Binding-site contacts:
Ligand atom C02 contacts residue TYR200 of chain 1.D at 3.3 Å (hydrophobic).
Ligand atom C17 contacts residue ALA314 of chain 1.D at 3.7 Å (hydrophobic).
Ligand atom C17 contacts residue ALA315 of chain 1.D at 3.4 Å (hydrophobic).
Ligand atom C16 contacts residue ALA314 of chain 1.D at 3.6 Å (hydrophobic).
Ligand atom C03 contacts residue ASN165 of chain 1.D at 3.6 Å.
Ligand atom C02 contacts residue ASN165 of chain 1.D at 3.6 Å.
Ligand atom C15 contacts residue ALA314 of chain 1.D at 3.7 Å (hydrophobic).
Ligand atom C18 contacts residue THR351 of chain 1.D at 3.7 Å.
Ligand atom C03 contacts residue PHE167 of chain 1.D at 3.4 Å (hydrophobic).
Ligand atom C12 contacts residue VAL236 of chain 1.D at 3.3 Å (hydrophobic).
Ligand atom O01 contacts residue VAL236 of chain 1.D at 3.3 Å (h-bond).
Ligand atom O02 contacts residue LEU253 of chain 1.D at 3.5 Å.
Ligand atom C02 contacts residue VAL236 of chain 1.D at 3.7 Å (hydrophobic).
Ligand atom C19 contacts residue LYS350 of chain 1.D at 3.7 Å.
Ligand atom C05 contacts residue TYR50 of chain 1.D at 3.7 Å (hydrophobic).
Ligand atom C08 contacts residue TYR200 of chain 1.D at 3.5 Å (hydrophobic).
Ligand atom O03 contacts residue LEU253 of chain 1.D at 3.3 Å.
Ligand atom C12 contacts residue LEU253 of chain 1.D at 3.6 Å (hydrophobic).
Ligand atom C22 contacts residue ASN256 of chain 1.D at 3.4 Å.
Ligand atom C16 contacts residue ILE316 of chain 1.D at 3.5 Å (hydrophobic).
Ligand atom C09 contacts residue TYR200 of chain 1.D at 3.7 Å (hydrophobic).
Ligand atom C08 contacts residue GLU198 of chain 1.D at 3.4 Å.
Ligand atom C04 contacts residue GLN134 of chain 1.D at 3.4 Å.
Ligand atom C07 contacts residue TYR200 of chain 1.D at 3.5 Å (hydrophobic).
Ligand atom C06 contacts residue LEU240 of chain 1.D at 3.3 Å (hydrophobic).
Ligand atom C11 contacts residue LEU253 of chain 1.D at 3.5 Å (hydrophobic).
Ligand atom C05 contacts residue GLN134 of chain 1.D at 3.6 Å.
Ligand atom C04 contacts residue PHE167 of chain 1.D at 3.7 Å (hydrophobic).
Ligand atom O02 contacts residue GLU198 of chain 1.D at 2.8 Å (salt-bridge).
Ligand atom C13 contacts residue MET257 of chain 1.D at 3.5 Å (hydrophobic).
Ligand atom C17 contacts residue ALA352 of chain 1.D at 3.7 Å (hydrophobic).
Ligand atom C09 contacts residue GLU198 of chain 1.D at 3.7 Å.
Ligand atom C11 contacts residue VAL236 of chain 1.D at 3.6 Å (hydrophobic).
Ligand atom C15 contacts residue LEU246 of chain 1.D at 3.5 Å (hydrophobic).
Ligand atom C22 contacts residue THR179 of chain 1.C at 3.2 Å.
Ligand atom C09 contacts residue LEU253 of chain 1.D at 3.6 Å (hydrophobic).
Ligand atom C10 contacts residue LEU253 of chain 1.D at 3.6 Å (hydrophobic).
Ligand atom C06 contacts residue LEU250 of chain 1.D at 3.5 Å (hydrophobic).
Ligand atom C13 contacts residue ALA314 of chain 1.D at 3.6 Å (hydrophobic).
Ligand atom C20 contacts residue LEU246 of chain 1.D at 3.7 Å (hydrophobic).

Sequence of chain 1.C:
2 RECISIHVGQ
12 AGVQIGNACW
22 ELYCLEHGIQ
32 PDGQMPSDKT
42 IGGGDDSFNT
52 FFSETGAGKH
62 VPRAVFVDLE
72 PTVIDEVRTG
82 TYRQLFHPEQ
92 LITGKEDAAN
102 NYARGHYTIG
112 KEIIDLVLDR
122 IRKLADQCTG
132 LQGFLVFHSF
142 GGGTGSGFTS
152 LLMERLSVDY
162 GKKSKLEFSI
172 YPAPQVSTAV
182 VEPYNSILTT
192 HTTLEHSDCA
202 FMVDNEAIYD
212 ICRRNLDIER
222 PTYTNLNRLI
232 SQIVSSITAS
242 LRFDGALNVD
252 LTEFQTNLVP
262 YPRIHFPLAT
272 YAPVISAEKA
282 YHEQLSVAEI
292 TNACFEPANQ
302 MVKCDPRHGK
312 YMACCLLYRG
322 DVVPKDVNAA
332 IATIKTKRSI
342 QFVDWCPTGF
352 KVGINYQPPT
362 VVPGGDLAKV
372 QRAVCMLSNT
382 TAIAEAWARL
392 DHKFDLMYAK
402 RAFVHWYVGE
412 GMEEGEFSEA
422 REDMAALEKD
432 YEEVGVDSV

Sequence of chain 1.D:
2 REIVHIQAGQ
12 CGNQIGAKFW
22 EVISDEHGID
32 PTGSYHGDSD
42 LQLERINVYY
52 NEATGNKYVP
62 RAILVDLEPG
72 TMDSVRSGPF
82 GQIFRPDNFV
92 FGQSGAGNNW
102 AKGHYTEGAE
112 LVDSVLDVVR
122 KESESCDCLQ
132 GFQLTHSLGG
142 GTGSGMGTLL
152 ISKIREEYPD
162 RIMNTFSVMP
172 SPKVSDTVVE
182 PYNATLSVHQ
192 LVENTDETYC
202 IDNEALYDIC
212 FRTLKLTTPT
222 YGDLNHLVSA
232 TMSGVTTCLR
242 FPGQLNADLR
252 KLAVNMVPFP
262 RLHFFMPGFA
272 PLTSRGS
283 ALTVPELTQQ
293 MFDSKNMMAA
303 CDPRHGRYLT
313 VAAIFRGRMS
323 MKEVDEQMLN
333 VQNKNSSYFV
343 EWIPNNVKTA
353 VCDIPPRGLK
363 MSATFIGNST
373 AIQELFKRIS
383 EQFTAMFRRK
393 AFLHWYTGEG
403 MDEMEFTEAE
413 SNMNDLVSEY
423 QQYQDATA

This protein binds this small molecule.
Small molecule (SMILES): CCOc1ccccc1/N=C(\C)C1=C(O)C[C@H](c2ccccc2)CC1=O